Sequence of chain 1.T:
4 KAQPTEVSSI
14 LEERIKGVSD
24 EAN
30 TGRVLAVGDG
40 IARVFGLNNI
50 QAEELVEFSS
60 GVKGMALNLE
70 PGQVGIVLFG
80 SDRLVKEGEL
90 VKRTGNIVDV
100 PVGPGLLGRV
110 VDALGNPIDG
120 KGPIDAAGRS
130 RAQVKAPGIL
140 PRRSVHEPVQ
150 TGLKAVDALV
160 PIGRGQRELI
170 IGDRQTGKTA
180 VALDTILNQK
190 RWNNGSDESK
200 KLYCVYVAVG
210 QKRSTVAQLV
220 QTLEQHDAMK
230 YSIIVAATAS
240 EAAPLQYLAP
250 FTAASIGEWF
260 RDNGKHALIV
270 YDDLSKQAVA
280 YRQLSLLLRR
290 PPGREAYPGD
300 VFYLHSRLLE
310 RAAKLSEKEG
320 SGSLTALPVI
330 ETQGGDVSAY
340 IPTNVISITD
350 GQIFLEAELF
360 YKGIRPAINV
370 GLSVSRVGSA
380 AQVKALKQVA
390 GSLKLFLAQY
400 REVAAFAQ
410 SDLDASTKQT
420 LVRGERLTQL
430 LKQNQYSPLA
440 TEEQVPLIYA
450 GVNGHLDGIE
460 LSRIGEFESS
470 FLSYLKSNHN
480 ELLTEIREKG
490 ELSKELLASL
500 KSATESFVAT

A small-molecule ligand and the protein it binds are described below.
Small molecule (SMILES): Nc1ncnc2c1ncn2[C@@H]1O[C@H](CO[P](=O)(O)O[P](=O)(O)NP(=O)(O)O)[C@@H](O)[C@H]1O

Sequence of chain 1.W:
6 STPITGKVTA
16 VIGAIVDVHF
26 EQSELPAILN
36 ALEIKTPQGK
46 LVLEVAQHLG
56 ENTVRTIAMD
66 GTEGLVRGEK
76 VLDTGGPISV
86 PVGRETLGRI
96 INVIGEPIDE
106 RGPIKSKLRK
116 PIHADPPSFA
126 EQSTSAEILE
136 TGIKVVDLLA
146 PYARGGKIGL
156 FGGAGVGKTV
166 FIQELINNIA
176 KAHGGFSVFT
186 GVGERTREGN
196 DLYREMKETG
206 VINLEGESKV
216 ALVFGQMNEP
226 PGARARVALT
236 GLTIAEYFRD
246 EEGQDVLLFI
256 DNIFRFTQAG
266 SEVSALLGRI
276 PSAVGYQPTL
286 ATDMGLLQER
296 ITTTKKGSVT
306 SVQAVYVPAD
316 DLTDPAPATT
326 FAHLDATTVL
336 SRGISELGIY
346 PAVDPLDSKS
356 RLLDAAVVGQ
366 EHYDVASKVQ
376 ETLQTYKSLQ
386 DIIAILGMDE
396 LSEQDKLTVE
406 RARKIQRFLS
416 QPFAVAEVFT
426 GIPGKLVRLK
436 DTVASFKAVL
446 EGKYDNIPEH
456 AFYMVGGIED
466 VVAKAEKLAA

Binding-site contacts:
Ligand atom PB contacts residue GLY176 of chain 1.T at 3.8 Å.
Ligand atom PG contacts residue MG1 of chain 1.JB at 3.1 Å.
Ligand atom O3G contacts residue GLN174 of chain 1.T at 3.2 Å (h-bond).
Ligand atom N1 contacts residue ARG364 of chain 1.T at 3.6 Å.
Ligand atom N1 contacts residue GLN434 of chain 1.T at 3.7 Å.
Ligand atom O3G contacts residue ARG173 of chain 1.T at 3.8 Å.
Ligand atom O2B contacts residue MG1 of chain 1.JB at 2.0 Å.
Ligand atom N6 contacts residue ARG364 of chain 1.T at 3.3 Å.
Ligand atom O5' contacts residue GLY176 of chain 1.T at 3.5 Å.
Ligand atom O1B contacts residue GLY176 of chain 1.T at 3.6 Å.
Ligand atom N3B contacts residue GLN174 of chain 1.T at 3.2 Å.
Ligand atom C2' contacts residue GLN434 of chain 1.T at 3.4 Å.
Ligand atom N6 contacts residue GLN432 of chain 1.T at 3.1 Å (h-bond).
Ligand atom O2B contacts residue THR178 of chain 1.T at 2.5 Å (h-bond).
Ligand atom N9 contacts residue GLN434 of chain 1.T at 3.3 Å (h-bond).
Ligand atom O1B contacts residue LYS177 of chain 1.T at 2.6 Å (salt-bridge).
Ligand atom PA contacts residue GLY176 of chain 1.T at 3.6 Å.
Ligand atom N3B contacts residue MG1 of chain 1.JB at 3.7 Å.
Ligand atom O2' contacts residue GLN434 of chain 1.T at 3.3 Å (h-bond).
Ligand atom O2G contacts residue MG1 of chain 1.JB at 3.4 Å.
Ligand atom O1G contacts residue MG1 of chain 1.JB at 2.0 Å.
Ligand atom PB contacts residue MG1 of chain 1.JB at 3.3 Å.
Ligand atom O1A contacts residue THR178 of chain 1.T at 3.4 Å.
Ligand atom O1A contacts residue GLY176 of chain 1.T at 3.8 Å.
Ligand atom N7 contacts residue ALA179 of chain 1.T at 3.5 Å.
Ligand atom C6 contacts residue ARG364 of chain 1.T at 3.5 Å.
Ligand atom N3 contacts residue GLN434 of chain 1.T at 3.7 Å.
Ligand atom O1A contacts residue ALA179 of chain 1.T at 3.0 Å (h-bond).
Ligand atom C8 contacts residue GLN434 of chain 1.T at 3.7 Å.
Ligand atom C5 contacts residue GLN434 of chain 1.T at 3.8 Å.
Ligand atom C4 contacts residue GLN434 of chain 1.T at 3.3 Å.
Ligand atom O3G contacts residue LYS177 of chain 1.T at 3.8 Å.
Ligand atom PB contacts residue LYS177 of chain 1.T at 3.4 Å.
Ligand atom O3A contacts residue LYS177 of chain 1.T at 3.1 Å (salt-bridge).
Ligand atom C1' contacts residue GLN434 of chain 1.T at 3.7 Å.
Ligand atom C2 contacts residue TYR368 of chain 1.W at 3.8 Å (hydrophobic).
Ligand atom C8 contacts residue ALA179 of chain 1.T at 3.6 Å (hydrophobic).
Ligand atom O4' contacts residue PHE359 of chain 1.T at 3.3 Å.
Ligand atom O1G contacts residue LYS177 of chain 1.T at 3.6 Å (salt-bridge).
Ligand atom O3A contacts residue GLY176 of chain 1.T at 2.8 Å (h-bond).